Sequence of chain 1.B:
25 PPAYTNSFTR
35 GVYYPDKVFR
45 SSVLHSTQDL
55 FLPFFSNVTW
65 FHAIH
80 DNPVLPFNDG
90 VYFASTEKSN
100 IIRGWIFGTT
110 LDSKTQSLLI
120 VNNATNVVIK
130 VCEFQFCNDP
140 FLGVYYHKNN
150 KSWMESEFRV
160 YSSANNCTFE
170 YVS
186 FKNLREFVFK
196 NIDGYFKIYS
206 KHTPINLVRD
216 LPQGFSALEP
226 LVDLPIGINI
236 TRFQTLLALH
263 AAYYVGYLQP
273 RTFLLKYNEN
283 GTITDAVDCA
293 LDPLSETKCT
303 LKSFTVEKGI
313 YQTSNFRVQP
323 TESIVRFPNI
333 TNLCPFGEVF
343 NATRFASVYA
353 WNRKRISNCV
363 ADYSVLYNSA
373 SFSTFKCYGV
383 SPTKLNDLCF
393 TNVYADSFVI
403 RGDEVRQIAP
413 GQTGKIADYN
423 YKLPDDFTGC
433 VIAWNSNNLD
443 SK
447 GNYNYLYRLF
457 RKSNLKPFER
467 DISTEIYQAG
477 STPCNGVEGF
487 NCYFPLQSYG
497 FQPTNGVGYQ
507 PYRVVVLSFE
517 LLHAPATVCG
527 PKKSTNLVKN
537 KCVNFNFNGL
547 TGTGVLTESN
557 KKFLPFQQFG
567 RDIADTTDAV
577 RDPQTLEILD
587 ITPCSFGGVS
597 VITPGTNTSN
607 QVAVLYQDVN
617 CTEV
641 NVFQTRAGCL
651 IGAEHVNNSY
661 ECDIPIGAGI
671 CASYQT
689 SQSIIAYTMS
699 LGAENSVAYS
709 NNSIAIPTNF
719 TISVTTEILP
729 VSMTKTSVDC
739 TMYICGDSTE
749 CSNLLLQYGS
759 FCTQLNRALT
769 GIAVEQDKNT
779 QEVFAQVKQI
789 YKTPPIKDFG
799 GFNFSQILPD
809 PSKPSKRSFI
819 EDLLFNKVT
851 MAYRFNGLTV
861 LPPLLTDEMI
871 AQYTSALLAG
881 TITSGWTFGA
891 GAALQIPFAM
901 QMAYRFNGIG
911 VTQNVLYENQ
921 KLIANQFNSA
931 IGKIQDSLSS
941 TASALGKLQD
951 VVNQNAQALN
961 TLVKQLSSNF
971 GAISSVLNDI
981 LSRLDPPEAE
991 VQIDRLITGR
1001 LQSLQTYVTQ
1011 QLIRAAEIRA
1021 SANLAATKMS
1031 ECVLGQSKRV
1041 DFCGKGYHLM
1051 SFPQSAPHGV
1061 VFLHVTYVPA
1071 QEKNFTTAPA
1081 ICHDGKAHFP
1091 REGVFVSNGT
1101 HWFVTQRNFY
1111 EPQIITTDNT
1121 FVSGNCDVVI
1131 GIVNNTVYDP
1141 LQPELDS

Binding-site contacts:
Ligand atom C7 contacts residue ASN61 of chain 1.B at 4.3 Å.
Ligand atom C3 contacts residue ASN61 of chain 1.B at 3.8 Å.
Ligand atom C1 contacts residue ASN61 of chain 1.B at 1.5 Å.
Ligand atom C4 contacts residue ASN61 of chain 1.B at 4.3 Å.
Ligand atom C5 contacts residue ASN61 of chain 1.B at 3.6 Å.
Ligand atom O5 contacts residue TYR28 of chain 1.B at 3.9 Å.
Ligand atom C2 contacts residue ASN61 of chain 1.B at 2.6 Å.
Ligand atom O5 contacts residue ASN61 of chain 1.B at 2.4 Å (h-bond).
Ligand atom N2 contacts residue ASN61 of chain 1.B at 3.0 Å (h-bond).
Ligand atom C6 contacts residue TYR28 of chain 1.B at 3.9 Å (hydrophobic).
Ligand atom O6 contacts residue TYR28 of chain 1.B at 3.5 Å.

This protein binds this small molecule.
Small molecule (SMILES): CC(=O)N[C@@H]1[C@@H](O)[C@H](O)[C@@H](CO)O[C@H]1O